This protein binds this small molecule.
Small molecule (SMILES): Cc1ccc(C(C)C)cc1

Sequence of chain 7.A:
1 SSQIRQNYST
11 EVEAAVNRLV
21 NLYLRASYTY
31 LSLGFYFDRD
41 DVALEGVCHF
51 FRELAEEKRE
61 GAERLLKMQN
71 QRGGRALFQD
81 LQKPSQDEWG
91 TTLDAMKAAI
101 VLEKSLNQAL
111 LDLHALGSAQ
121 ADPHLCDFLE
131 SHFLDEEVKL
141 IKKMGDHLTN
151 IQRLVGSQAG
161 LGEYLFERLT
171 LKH

Binding-site contacts:
Ligand atom C5 contacts residue RU1 of chain 7.C at 2.6 Å.
Ligand atom C4 contacts residue HIS49 of chain 7.A at 3.7 Å.
Ligand atom C4 contacts residue RU1 of chain 7.C at 2.6 Å.
Ligand atom C3 contacts residue RU1 of chain 7.C at 2.6 Å.
Ligand atom C4 contacts residue GLU53 of chain 7.A at 4.2 Å.
Ligand atom C2 contacts residue RU1 of chain 7.C at 2.6 Å.
Ligand atom C1 contacts residue RU1 of chain 7.C at 3.6 Å.
Ligand atom C8 contacts residue RU1 of chain 7.C at 3.5 Å.
Ligand atom C8 contacts residue HIS49 of chain 7.A at 3.3 Å.
Ligand atom C5 contacts residue HIS173 of chain 7.A at 4.2 Å.
Ligand atom C10 contacts residue RU1 of chain 7.C at 2.5 Å.
Ligand atom C6 contacts residue HIS49 of chain 7.A at 3.9 Å.
Ligand atom C9 contacts residue HIS173 of chain 7.A at 3.5 Å.
Ligand atom C6 contacts residue RU1 of chain 7.C at 3.6 Å.
Ligand atom C5 contacts residue HIS49 of chain 7.A at 3.8 Å.
Ligand atom C3 contacts residue HIS49 of chain 7.A at 4.1 Å.
Ligand atom C3 contacts residue GLU53 of chain 7.A at 3.6 Å.
Ligand atom C9 contacts residue HIS49 of chain 7.A at 4.2 Å.
Ligand atom C10 contacts residue GLU53 of chain 7.A at 4.0 Å.
Ligand atom C10 contacts residue HIS173 of chain 7.A at 3.4 Å.
Ligand atom C9 contacts residue RU1 of chain 7.C at 2.5 Å.
Ligand atom C2 contacts residue HIS173 of chain 7.A at 3.9 Å.
Ligand atom C8 contacts residue HIS173 of chain 7.A at 3.8 Å.
Ligand atom C2 contacts residue GLU53 of chain 7.A at 3.5 Å.
Ligand atom C1 contacts residue GLU53 of chain 7.A at 3.6 Å.